The protein below binds the small molecule below.
Small molecule (SMILES): CC(C)C[C@H](NC(=O)[C@H](CC(C)C)NC(=O)[C@H](CO)NC(=O)[C@H](CC(C)C)NC(=O)[C@H](CC(C)C)NC(=O)[C@H](Cc1ccc(O)cc1)NC(=O)[C@@H]1CCCN1C(=O)[C@H](Cc1ccccc1)NC(=O)[C@H](C)N)C(=O)NCC=O

Binding-site contacts:
Ligand atom C contacts residue LYS80 of chain 1.A at 3.5 Å.
Ligand atom CG contacts residue GLN93 of chain 1.A at 3.9 Å.
Ligand atom N contacts residue GLU248 of chain 1.A at 2.8 Å (salt-bridge).
Ligand atom CD2 contacts residue ILE94 of chain 1.A at 3.5 Å (hydrophobic).
Ligand atom CA contacts residue GLU248 of chain 1.A at 3.4 Å.
Ligand atom CE1 contacts residue GLU248 of chain 1.A at 3.7 Å.
Ligand atom C contacts residue GLU248 of chain 1.A at 3.4 Å.
Ligand atom CD2 contacts residue LEU97 of chain 1.A at 3.7 Å (hydrophobic).
Ligand atom CB contacts residue GLU248 of chain 1.A at 3.6 Å.
Ligand atom CD2 contacts residue GLU248 of chain 1.A at 3.0 Å.
Ligand atom CD2 contacts residue GLN93 of chain 1.A at 3.7 Å.
Ligand atom CG contacts residue LEU249 of chain 1.A at 4.0 Å (hydrophobic).
Ligand atom CB contacts residue ILE94 of chain 1.A at 3.8 Å (hydrophobic).
Ligand atom CB contacts residue GLU248 of chain 1.A at 3.4 Å.
Ligand atom CA contacts residue LYS80 of chain 1.A at 3.8 Å.
Ligand atom CD2 contacts residue PRO244 of chain 1.A at 3.8 Å (hydrophobic).
Ligand atom CB contacts residue GLU248 of chain 1.A at 3.3 Å.
Ligand atom CD1 contacts residue GLU248 of chain 1.A at 3.6 Å.
Ligand atom CD1 contacts residue LEU249 of chain 1.A at 3.6 Å (hydrophobic).
Ligand atom CD contacts residue GLU248 of chain 1.A at 3.2 Å.
Ligand atom CG contacts residue ILE94 of chain 1.A at 3.8 Å (hydrophobic).
Ligand atom CA contacts residue GLU248 of chain 1.A at 3.6 Å.
Ligand atom C contacts residue GLU248 of chain 1.A at 3.9 Å.
Ligand atom CD1 contacts residue GLN93 of chain 1.A at 3.6 Å.
Ligand atom C contacts residue LYS80 of chain 1.A at 3.8 Å.
Ligand atom CG contacts residue GLU248 of chain 1.A at 3.5 Å.
Ligand atom CB contacts residue GLN93 of chain 1.A at 4.0 Å.
Ligand atom CZ contacts residue PRO244 of chain 1.A at 3.9 Å (hydrophobic).
Ligand atom O contacts residue GLU248 of chain 1.A at 3.6 Å.
Ligand atom CD1 contacts residue GLN90 of chain 1.A at 3.3 Å.
Ligand atom O contacts residue LYS80 of chain 1.A at 2.6 Å (salt-bridge).
Ligand atom N contacts residue GLU248 of chain 1.A at 3.2 Å (salt-bridge).
Ligand atom C contacts residue GLU248 of chain 1.A at 3.7 Å.
Ligand atom CD1 contacts residue LEU245 of chain 1.A at 3.7 Å (hydrophobic).
Ligand atom O contacts residue MET86 of chain 1.A at 3.7 Å.
Ligand atom CE2 contacts residue PRO244 of chain 1.A at 3.7 Å (hydrophobic).
Ligand atom CG contacts residue GLU248 of chain 1.A at 3.7 Å.
Ligand atom CE2 contacts residue GLU248 of chain 1.A at 4.0 Å.
Ligand atom CA contacts residue GLU248 of chain 1.A at 3.6 Å.
Ligand atom N contacts residue GLU248 of chain 1.A at 2.9 Å (salt-bridge).

Sequence of chain 1.A:
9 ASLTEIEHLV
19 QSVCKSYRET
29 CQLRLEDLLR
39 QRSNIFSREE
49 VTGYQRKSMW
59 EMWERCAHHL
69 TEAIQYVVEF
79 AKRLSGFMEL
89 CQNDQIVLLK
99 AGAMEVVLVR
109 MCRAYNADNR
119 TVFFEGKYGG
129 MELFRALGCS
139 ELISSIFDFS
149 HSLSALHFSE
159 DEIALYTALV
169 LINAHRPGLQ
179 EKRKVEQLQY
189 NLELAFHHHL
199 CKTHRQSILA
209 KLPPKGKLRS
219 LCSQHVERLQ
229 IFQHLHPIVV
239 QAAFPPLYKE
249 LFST